Binding-site contacts:
Ligand atom C2 contacts residue THR124 of chain 1.C at 4.3 Å.
Ligand atom C1 contacts residue THR124 of chain 1.C at 3.1 Å.
Ligand atom O5 contacts residue ASN122 of chain 1.C at 2.4 Å (h-bond).
Ligand atom C3 contacts residue THR124 of chain 1.C at 4.5 Å.
Ligand atom C5 contacts residue ASN122 of chain 1.C at 3.7 Å.
Ligand atom O6 contacts residue THR124 of chain 1.C at 3.9 Å.
Ligand atom O3 contacts residue GLU154 of chain 1.C at 4.3 Å.
Ligand atom C1 contacts residue GLU154 of chain 1.C at 3.5 Å.
Ligand atom O7 contacts residue THR124 of chain 1.C at 3.6 Å.
Ligand atom N2 contacts residue GLU154 of chain 1.C at 3.4 Å (salt-bridge).
Ligand atom O5 contacts residue THR124 of chain 1.C at 3.2 Å (h-bond).
Ligand atom C5 contacts residue ASN125 of chain 1.C at 3.9 Å.
Ligand atom C5 contacts residue VAL127 of chain 1.C at 4.3 Å (hydrophobic).
Ligand atom C5 contacts residue THR124 of chain 1.C at 3.3 Å.
Ligand atom O7 contacts residue ASN122 of chain 1.C at 3.6 Å.
Ligand atom O5 contacts residue ASN125 of chain 1.C at 3.5 Å (h-bond).
Ligand atom C3 contacts residue GLU154 of chain 1.C at 4.5 Å.
Ligand atom O6 contacts residue ASN125 of chain 1.C at 3.7 Å.
Ligand atom O5 contacts residue VAL127 of chain 1.C at 4.0 Å.
Ligand atom C7 contacts residue ASN122 of chain 1.C at 3.4 Å.
Ligand atom O6 contacts residue VAL169 of chain 1.C at 4.1 Å.
Ligand atom C1 contacts residue ASN122 of chain 1.C at 1.4 Å.
Ligand atom C2 contacts residue ASN122 of chain 1.C at 2.4 Å.
Ligand atom C6 contacts residue VAL126 of chain 1.C at 4.3 Å (hydrophobic).
Ligand atom C6 contacts residue VAL127 of chain 1.C at 3.5 Å (hydrophobic).
Ligand atom C6 contacts residue ASN125 of chain 1.C at 3.3 Å.
Ligand atom O5 contacts residue GLU154 of chain 1.C at 4.1 Å.
Ligand atom C3 contacts residue ASN122 of chain 1.C at 3.8 Å.
Ligand atom C6 contacts residue THR124 of chain 1.C at 4.1 Å.
Ligand atom N2 contacts residue ASN122 of chain 1.C at 2.9 Å (h-bond).
Ligand atom C2 contacts residue GLU154 of chain 1.C at 3.2 Å.
Ligand atom C4 contacts residue ASN122 of chain 1.C at 4.2 Å.

Sequence of chain 1.C:
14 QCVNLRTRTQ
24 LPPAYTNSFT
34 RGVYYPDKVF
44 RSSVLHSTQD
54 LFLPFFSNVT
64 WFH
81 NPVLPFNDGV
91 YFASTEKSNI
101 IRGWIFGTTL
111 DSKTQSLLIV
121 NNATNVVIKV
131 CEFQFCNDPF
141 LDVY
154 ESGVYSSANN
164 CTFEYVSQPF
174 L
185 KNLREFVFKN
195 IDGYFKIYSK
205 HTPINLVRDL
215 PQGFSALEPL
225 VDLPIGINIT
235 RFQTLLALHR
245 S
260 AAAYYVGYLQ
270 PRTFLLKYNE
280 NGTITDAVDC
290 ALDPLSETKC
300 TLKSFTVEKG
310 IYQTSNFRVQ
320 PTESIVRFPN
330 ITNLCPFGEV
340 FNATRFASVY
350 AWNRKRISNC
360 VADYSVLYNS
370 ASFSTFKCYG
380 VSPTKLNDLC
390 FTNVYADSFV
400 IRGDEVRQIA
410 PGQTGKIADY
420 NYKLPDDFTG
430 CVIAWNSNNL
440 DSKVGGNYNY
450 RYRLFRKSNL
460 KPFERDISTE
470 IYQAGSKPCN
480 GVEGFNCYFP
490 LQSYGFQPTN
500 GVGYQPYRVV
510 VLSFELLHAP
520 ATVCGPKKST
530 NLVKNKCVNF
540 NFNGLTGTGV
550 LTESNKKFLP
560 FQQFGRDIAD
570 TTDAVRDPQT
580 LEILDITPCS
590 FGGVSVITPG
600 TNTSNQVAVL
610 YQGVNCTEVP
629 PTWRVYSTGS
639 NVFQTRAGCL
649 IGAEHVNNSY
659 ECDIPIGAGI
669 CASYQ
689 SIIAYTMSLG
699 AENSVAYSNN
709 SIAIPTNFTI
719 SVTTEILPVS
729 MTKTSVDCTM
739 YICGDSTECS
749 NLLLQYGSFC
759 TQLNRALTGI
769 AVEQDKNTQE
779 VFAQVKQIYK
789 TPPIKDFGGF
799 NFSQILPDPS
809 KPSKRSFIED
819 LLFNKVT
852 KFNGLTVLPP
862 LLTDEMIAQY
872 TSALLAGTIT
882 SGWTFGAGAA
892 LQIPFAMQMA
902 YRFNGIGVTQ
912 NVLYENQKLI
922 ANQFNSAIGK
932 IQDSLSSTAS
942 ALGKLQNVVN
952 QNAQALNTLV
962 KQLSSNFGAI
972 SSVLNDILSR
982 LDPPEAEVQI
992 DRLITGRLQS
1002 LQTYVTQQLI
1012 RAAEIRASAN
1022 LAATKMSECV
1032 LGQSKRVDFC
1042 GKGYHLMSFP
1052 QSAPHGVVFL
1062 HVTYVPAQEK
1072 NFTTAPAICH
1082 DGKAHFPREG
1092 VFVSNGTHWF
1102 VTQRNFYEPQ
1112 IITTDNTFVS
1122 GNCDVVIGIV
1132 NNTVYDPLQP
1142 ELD

A small-molecule ligand and the protein it binds are described below.
Small molecule (SMILES): CC(=O)N[C@H]1[C@H](O[C@H]2[C@H](O)[C@@H](NC(C)=O)CO[C@@H]2CO)O[C@H](CO)[C@@H](O)[C@@H]1O